Sequence of chain 47.C:
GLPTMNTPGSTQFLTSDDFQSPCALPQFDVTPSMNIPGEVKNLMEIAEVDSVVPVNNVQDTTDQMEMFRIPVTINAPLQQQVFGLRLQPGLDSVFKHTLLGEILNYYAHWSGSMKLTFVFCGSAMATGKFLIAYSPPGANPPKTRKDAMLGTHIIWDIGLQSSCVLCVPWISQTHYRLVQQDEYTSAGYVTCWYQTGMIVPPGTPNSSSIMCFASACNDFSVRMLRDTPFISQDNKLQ

Binding-site contacts:
Ligand atom C3C contacts residue TYR192 of chain 47.A at 4.0 Å (hydrophobic).
Ligand atom C6B contacts residue TYR146 of chain 47.A at 3.8 Å (hydrophobic).
Ligand atom C1C contacts residue THR97 of chain 47.A at 3.9 Å.
Ligand atom C5A contacts residue ILE144 of chain 47.A at 3.7 Å (hydrophobic).
Ligand atom C5B contacts residue ILE183 of chain 47.A at 3.7 Å (hydrophobic).
Ligand atom O1 contacts residue W711 of chain 47.F at 3.7 Å.
Ligand atom C5A contacts residue ILE170 of chain 47.A at 3.8 Å (hydrophobic).
Ligand atom C4A contacts residue LEU14 of chain 48.C at 4.0 Å (hydrophobic).
Ligand atom C31 contacts residue W711 of chain 47.F at 3.0 Å.
Ligand atom C2B contacts residue ILE219 of chain 47.A at 3.8 Å (hydrophobic).
Ligand atom C31 contacts residue LEU216 of chain 47.A at 3.4 Å (hydrophobic).
Ligand atom N3A contacts residue TYR146 of chain 47.A at 4.0 Å.
Ligand atom C3C contacts residue LEU216 of chain 47.A at 3.7 Å (hydrophobic).
Ligand atom C2A contacts residue TYR146 of chain 47.A at 3.7 Å (hydrophobic).
Ligand atom C3 contacts residue W711 of chain 47.F at 3.3 Å.
Ligand atom C4B contacts residue TYR146 of chain 47.A at 3.7 Å (hydrophobic).
Ligand atom C4A contacts residue MET181 of chain 47.A at 3.6 Å (hydrophobic).
Ligand atom O1 contacts residue THR97 of chain 47.A at 3.4 Å (h-bond).
Ligand atom O1B contacts residue ILE95 of chain 47.A at 3.6 Å.
Ligand atom N3A contacts residue ALA24 of chain 47.C at 3.8 Å.
Ligand atom C4C contacts residue MET117 of chain 47.A at 3.9 Å (hydrophobic).
Ligand atom C4A contacts residue ILE170 of chain 47.A at 3.9 Å (hydrophobic).
Ligand atom C1B contacts residue ILE183 of chain 47.A at 4.0 Å (hydrophobic).
Ligand atom N3A contacts residue MET181 of chain 47.A at 3.3 Å.
Ligand atom C5B contacts residue TYR146 of chain 47.A at 3.4 Å (hydrophobic).
Ligand atom C6C contacts residue ILE186 of chain 47.A at 3.9 Å (hydrophobic).
Ligand atom C2A contacts residue MET181 of chain 47.A at 3.7 Å (hydrophobic).
Ligand atom C2C contacts residue THR97 of chain 47.A at 3.9 Å.
Ligand atom C4B contacts residue ILE183 of chain 47.A at 4.0 Å (hydrophobic).
Ligand atom C1C contacts residue PHE115 of chain 47.A at 3.9 Å (hydrophobic).
Ligand atom C4 contacts residue TYR192 of chain 47.A at 3.5 Å (hydrophobic).
Ligand atom N2 contacts residue W711 of chain 47.F at 2.9 Å.
Ligand atom C6B contacts residue ILE183 of chain 47.A at 3.6 Å (hydrophobic).
Ligand atom C3B contacts residue ILE219 of chain 47.A at 3.8 Å (hydrophobic).
Ligand atom C2C contacts residue LEU216 of chain 47.A at 3.7 Å (hydrophobic).
Ligand atom C5A contacts residue PRO168 of chain 47.A at 4.0 Å (hydrophobic).
Ligand atom O1A contacts residue PHE121 of chain 47.A at 4.0 Å.
Ligand atom C4A contacts residue ALA24 of chain 47.C at 4.0 Å (hydrophobic).
Ligand atom C31 contacts residue ASN214 of chain 47.A at 3.3 Å.
Ligand atom N2 contacts residue THR97 of chain 47.A at 3.7 Å.

Sequence of chain 47.A:
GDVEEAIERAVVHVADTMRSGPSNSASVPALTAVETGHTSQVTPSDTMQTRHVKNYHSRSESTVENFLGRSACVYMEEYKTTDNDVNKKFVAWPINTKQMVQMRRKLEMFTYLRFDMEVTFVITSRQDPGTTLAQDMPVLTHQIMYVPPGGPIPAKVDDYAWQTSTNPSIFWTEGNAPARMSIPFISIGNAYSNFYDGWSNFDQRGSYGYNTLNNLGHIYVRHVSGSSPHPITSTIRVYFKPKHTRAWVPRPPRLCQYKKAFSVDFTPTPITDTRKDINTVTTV

This protein binds this small molecule.
Small molecule (SMILES): Cc1cc(CCCCCCCOc2ccc(C3=NCCO3)cc2)on1

Sequence of chain 48.C:
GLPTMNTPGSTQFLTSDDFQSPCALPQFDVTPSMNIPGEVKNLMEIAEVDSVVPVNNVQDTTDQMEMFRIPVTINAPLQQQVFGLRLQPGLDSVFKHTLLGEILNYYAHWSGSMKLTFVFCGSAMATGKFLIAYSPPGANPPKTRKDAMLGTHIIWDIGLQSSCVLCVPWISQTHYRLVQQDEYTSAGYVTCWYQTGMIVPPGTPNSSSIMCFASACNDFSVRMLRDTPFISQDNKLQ